Binding-site contacts:
Ligand atom C4 contacts residue THR1 of chain 1.BA at 3.3 Å.
Ligand atom O17 contacts residue SER46 of chain 1.BA at 3.6 Å.
Ligand atom C2 contacts residue THR21 of chain 1.BA at 2.9 Å.
Ligand atom C14 contacts residue THR1 of chain 1.BA at 3.4 Å.
Ligand atom O17 contacts residue GLY47 of chain 1.BA at 3.0 Å (h-bond).
Ligand atom C9 contacts residue GLY47 of chain 1.BA at 3.6 Å.
Ligand atom C16 contacts residue THR1 of chain 1.BA at 1.4 Å.
Ligand atom C13 contacts residue SER46 of chain 1.BA at 3.7 Å.
Ligand atom C6 contacts residue ARG19 of chain 1.BA at 3.5 Å.
Ligand atom C7 contacts residue THR1 of chain 1.BA at 2.5 Å.
Ligand atom C9 contacts residue THR1 of chain 1.BA at 3.7 Å.
Ligand atom C11 contacts residue ALA49 of chain 1.BA at 3.9 Å (hydrophobic).
Ligand atom C12 contacts residue ARG45 of chain 1.BA at 3.2 Å.
Ligand atom C11 contacts residue THR20 of chain 1.BA at 3.9 Å.
Ligand atom C13 contacts residue ARG45 of chain 1.BA at 3.5 Å.
Ligand atom O15 contacts residue THR21 of chain 1.BA at 3.7 Å.
Ligand atom C8 contacts residue THR1 of chain 1.BA at 3.0 Å.
Ligand atom C1 contacts residue THR21 of chain 1.BA at 3.1 Å.
Ligand atom N18 contacts residue GLY47 of chain 1.BA at 2.9 Å (h-bond).
Ligand atom C6 contacts residue THR21 of chain 1.BA at 3.7 Å.
Ligand atom C6 contacts residue SER168 of chain 1.BA at 3.1 Å.
Ligand atom N18 contacts residue THR1 of chain 1.BA at 3.7 Å.
Ligand atom C10 contacts residue THR20 of chain 1.BA at 3.4 Å.
Ligand atom O5 contacts residue THR1 of chain 1.BA at 3.0 Å (h-bond).
Ligand atom C3 contacts residue THR21 of chain 1.BA at 3.5 Å.
Ligand atom C14 contacts residue SER46 of chain 1.BA at 3.6 Å.
Ligand atom O5 contacts residue SER129 of chain 1.BA at 3.9 Å.
Ligand atom O21 contacts residue THR21 of chain 1.BA at 3.4 Å (h-bond).
Ligand atom C19 contacts residue GLY47 of chain 1.BA at 3.7 Å.
Ligand atom O15 contacts residue THR20 of chain 1.BA at 3.2 Å.
Ligand atom C13 contacts residue GLY47 of chain 1.BA at 3.8 Å.
Ligand atom O5 contacts residue SER168 of chain 1.BA at 3.8 Å.
Ligand atom C13 contacts residue THR52 of chain 1.BA at 3.8 Å.
Ligand atom C6 contacts residue THR1 of chain 1.BA at 3.5 Å.
Ligand atom O17 contacts residue THR1 of chain 1.BA at 2.3 Å (h-bond).
Ligand atom C14 contacts residue GLY47 of chain 1.BA at 3.5 Å.
Ligand atom O15 contacts residue ARG19 of chain 1.BA at 3.8 Å.
Ligand atom C8 contacts residue ARG19 of chain 1.BA at 3.8 Å.
Ligand atom C14 contacts residue ARG45 of chain 1.BA at 3.7 Å.
Ligand atom O20 contacts residue GLY47 of chain 1.BA at 3.6 Å.

A protein and the small-molecule ligand that binds it are described below.
Small molecule (SMILES): C[C@]1(O)[C@@H](CCO)C(=O)N[C@]1(C=O)[C@@H](O)[C@@H]1C=CCCC1

Sequence of chain 1.BA:
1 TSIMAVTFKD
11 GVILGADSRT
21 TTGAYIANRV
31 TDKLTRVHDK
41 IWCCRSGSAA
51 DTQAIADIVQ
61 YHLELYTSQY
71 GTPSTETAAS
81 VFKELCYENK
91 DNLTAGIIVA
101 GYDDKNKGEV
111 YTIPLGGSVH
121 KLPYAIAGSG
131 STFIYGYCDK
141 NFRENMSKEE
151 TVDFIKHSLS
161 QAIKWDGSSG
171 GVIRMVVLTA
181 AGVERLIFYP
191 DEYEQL